Sequence of chain 1.D:
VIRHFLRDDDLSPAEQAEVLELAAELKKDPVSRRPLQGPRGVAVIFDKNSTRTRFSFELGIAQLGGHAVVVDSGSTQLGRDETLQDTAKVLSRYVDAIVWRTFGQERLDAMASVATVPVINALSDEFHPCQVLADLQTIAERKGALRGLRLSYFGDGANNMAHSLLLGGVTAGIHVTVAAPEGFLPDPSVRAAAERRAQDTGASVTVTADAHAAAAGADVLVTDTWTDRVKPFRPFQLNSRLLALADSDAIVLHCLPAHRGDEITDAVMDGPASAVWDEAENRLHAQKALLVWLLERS

This protein binds this small molecule.
Small molecule (SMILES): COC(=O)c1ccc(O)c(I)c1

Sequence of chain 1.E:
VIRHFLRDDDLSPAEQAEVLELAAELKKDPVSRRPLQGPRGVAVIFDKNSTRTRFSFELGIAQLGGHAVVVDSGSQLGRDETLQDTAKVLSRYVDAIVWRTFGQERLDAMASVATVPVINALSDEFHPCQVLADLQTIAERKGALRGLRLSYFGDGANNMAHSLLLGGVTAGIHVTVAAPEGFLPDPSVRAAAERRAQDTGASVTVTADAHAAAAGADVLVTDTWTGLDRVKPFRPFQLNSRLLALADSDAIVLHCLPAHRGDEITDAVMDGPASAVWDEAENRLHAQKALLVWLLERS

Binding-site contacts:
Ligand atom O09 contacts residue ARG54 of chain 1.D at 4.5 Å.
Ligand atom O01 contacts residue LEU93 of chain 1.E at 3.9 Å.
Ligand atom O01 contacts residue PHE57 of chain 1.D at 3.6 Å.
Ligand atom C12 contacts residue LEU93 of chain 1.E at 3.6 Å (hydrophobic).
Ligand atom C05 contacts residue LEU93 of chain 1.E at 4.4 Å (hydrophobic).
Ligand atom I11 contacts residue VAL73 of chain 1.E at 4.3 Å.
Ligand atom C08 contacts residue ARG54 of chain 1.D at 4.4 Å.
Ligand atom C04 contacts residue TYR96 of chain 1.E at 3.7 Å (hydrophobic).
Ligand atom C06 contacts residue ARG54 of chain 1.D at 3.3 Å.
Ligand atom C12 contacts residue THR53 of chain 1.D at 4.2 Å.
Ligand atom C10 contacts residue PHE57 of chain 1.D at 4.1 Å (hydrophobic).
Ligand atom O03 contacts residue VAL92 of chain 1.E at 3.9 Å.
Ligand atom C02 contacts residue VAL92 of chain 1.E at 4.0 Å (hydrophobic).
Ligand atom C12 contacts residue PHE57 of chain 1.D at 3.4 Å (hydrophobic).
Ligand atom C04 contacts residue VAL92 of chain 1.E at 4.2 Å (hydrophobic).
Ligand atom O03 contacts residue ARG54 of chain 1.D at 3.6 Å.
Ligand atom I11 contacts residue PHE57 of chain 1.D at 4.5 Å.
Ligand atom I11 contacts residue THR53 of chain 1.D at 4.5 Å.
Ligand atom C04 contacts residue PHE57 of chain 1.D at 3.4 Å (hydrophobic).
Ligand atom C05 contacts residue ARG54 of chain 1.D at 4.3 Å.
Ligand atom O09 contacts residue THR53 of chain 1.D at 4.5 Å.
Ligand atom C08 contacts residue LEU80 of chain 1.E at 4.4 Å (hydrophobic).
Ligand atom O03 contacts residue PHE57 of chain 1.D at 4.0 Å.
Ligand atom C04 contacts residue SER58 of chain 1.D at 4.5 Å.
Ligand atom C05 contacts residue PHE57 of chain 1.D at 4.0 Å (hydrophobic).
Ligand atom O01 contacts residue TYR96 of chain 1.E at 4.0 Å.
Ligand atom O09 contacts residue THR89 of chain 1.E at 4.3 Å.
Ligand atom C10 contacts residue LEU93 of chain 1.E at 4.4 Å (hydrophobic).
Ligand atom C02 contacts residue ARG54 of chain 1.D at 4.5 Å.
Ligand atom C07 contacts residue ARG54 of chain 1.D at 3.5 Å.
Ligand atom C10 contacts residue THR53 of chain 1.D at 3.9 Å.
Ligand atom O01 contacts residue VAL92 of chain 1.E at 3.9 Å.
Ligand atom C10 contacts residue THR89 of chain 1.E at 4.2 Å.
Ligand atom O09 contacts residue LEU80 of chain 1.E at 3.3 Å.
Ligand atom C08 contacts residue THR53 of chain 1.D at 4.1 Å.
Ligand atom C02 contacts residue PHE57 of chain 1.D at 3.9 Å (hydrophobic).
Ligand atom I11 contacts residue ILE47 of chain 1.E at 3.6 Å.
Ligand atom I11 contacts residue LEU80 of chain 1.E at 3.9 Å.
Ligand atom C04 contacts residue ARG54 of chain 1.D at 3.6 Å.
Ligand atom C08 contacts residue THR89 of chain 1.E at 4.2 Å.